A small-molecule ligand and the protein it binds are described below.
Small molecule (SMILES): CC[C@H](C)[C@H](NC(=O)[C@H](C)N)C(=O)N[C@@H](CC(C)C)C(=O)N[C@@H](CC1=NC=NC1)C(=O)N[C@@H](CCCN=C(N)N)C(=O)N[C@@H](CC(C)C)C(=O)N[C@@H](CC(C)C)C(=O)N[C@@H](CCC(N)=O)C(=O)N[C@H](C=O)CC(=O)O

Sequence of chain 1.A:
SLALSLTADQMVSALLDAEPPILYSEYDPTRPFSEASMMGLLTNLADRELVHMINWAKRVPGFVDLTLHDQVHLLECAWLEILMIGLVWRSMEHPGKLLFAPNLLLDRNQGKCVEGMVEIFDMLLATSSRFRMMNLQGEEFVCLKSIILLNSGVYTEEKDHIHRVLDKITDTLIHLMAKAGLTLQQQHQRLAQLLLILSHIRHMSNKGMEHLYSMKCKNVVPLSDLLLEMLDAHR

Binding-site contacts:
Ligand atom CD1 contacts residue VAL79 of chain 1.A at 3.6 Å (hydrophobic).
Ligand atom CA contacts residue VAL79 of chain 1.A at 4.0 Å (hydrophobic).
Ligand atom CD2 contacts residue VAL79 of chain 1.A at 3.4 Å (hydrophobic).
Ligand atom CB contacts residue GLN78 of chain 1.A at 4.2 Å.
Ligand atom CA contacts residue GLU245 of chain 1.A at 3.5 Å.
Ligand atom CD2 contacts residue MET246 of chain 1.A at 4.2 Å (hydrophobic).
Ligand atom O contacts residue LYS65 of chain 1.A at 3.1 Å (salt-bridge).
Ligand atom C contacts residue ILE61 of chain 1.A at 3.9 Å (hydrophobic).
Ligand atom CA contacts residue GLU245 of chain 1.A at 3.5 Å.
Ligand atom ND1 contacts residue LEU75 of chain 1.A at 4.2 Å.
Ligand atom CD2 contacts residue LEU75 of chain 1.A at 3.8 Å (hydrophobic).
Ligand atom OE1 contacts residue LEU75 of chain 1.A at 3.6 Å.
Ligand atom CB contacts residue GLU245 of chain 1.A at 4.1 Å.
Ligand atom CD2 contacts residue VAL79 of chain 1.A at 4.0 Å (hydrophobic).
Ligand atom CD1 contacts residue LEU242 of chain 1.A at 3.5 Å (hydrophobic).
Ligand atom CB contacts residue LEU242 of chain 1.A at 4.1 Å (hydrophobic).
Ligand atom CD1 contacts residue LEU82 of chain 1.A at 3.9 Å (hydrophobic).
Ligand atom C contacts residue GLU245 of chain 1.A at 3.6 Å.
Ligand atom O contacts residue ILE61 of chain 1.A at 3.6 Å.
Ligand atom CD2 contacts residue GLN78 of chain 1.A at 3.8 Å.
Ligand atom CD2 contacts residue LEU82 of chain 1.A at 3.7 Å (hydrophobic).
Ligand atom N contacts residue GLU245 of chain 1.A at 2.7 Å (salt-bridge).
Ligand atom CB contacts residue GLU245 of chain 1.A at 3.2 Å.
Ligand atom N contacts residue GLU245 of chain 1.A at 3.8 Å.
Ligand atom C contacts residue GLU245 of chain 1.A at 4.2 Å.
Ligand atom CD1 contacts residue ILE61 of chain 1.A at 3.5 Å (hydrophobic).
Ligand atom NE2 contacts residue LEU75 of chain 1.A at 3.3 Å.
Ligand atom CD2 contacts residue GLU83 of chain 1.A at 3.6 Å.
Ligand atom C contacts residue LYS65 of chain 1.A at 4.1 Å.
Ligand atom CA contacts residue LYS65 of chain 1.A at 3.8 Å.
Ligand atom CB contacts residue LEU75 of chain 1.A at 4.1 Å (hydrophobic).
Ligand atom CD1 contacts residue LEU242 of chain 1.A at 4.2 Å (hydrophobic).
Ligand atom CD1 contacts residue GLN78 of chain 1.A at 4.0 Å.
Ligand atom CD1 contacts residue GLU245 of chain 1.A at 4.0 Å.
Ligand atom CG1 contacts residue GLU245 of chain 1.A at 3.5 Å.
Ligand atom CD1 contacts residue ASP241 of chain 1.A at 3.7 Å.
Ligand atom C contacts residue LYS65 of chain 1.A at 3.7 Å.
Ligand atom CE1 contacts residue LEU75 of chain 1.A at 3.6 Å (hydrophobic).
Ligand atom CB contacts residue ILE61 of chain 1.A at 4.0 Å (hydrophobic).
Ligand atom CG2 contacts residue LEU242 of chain 1.A at 3.8 Å (hydrophobic).